Sequence of chain 1.C:
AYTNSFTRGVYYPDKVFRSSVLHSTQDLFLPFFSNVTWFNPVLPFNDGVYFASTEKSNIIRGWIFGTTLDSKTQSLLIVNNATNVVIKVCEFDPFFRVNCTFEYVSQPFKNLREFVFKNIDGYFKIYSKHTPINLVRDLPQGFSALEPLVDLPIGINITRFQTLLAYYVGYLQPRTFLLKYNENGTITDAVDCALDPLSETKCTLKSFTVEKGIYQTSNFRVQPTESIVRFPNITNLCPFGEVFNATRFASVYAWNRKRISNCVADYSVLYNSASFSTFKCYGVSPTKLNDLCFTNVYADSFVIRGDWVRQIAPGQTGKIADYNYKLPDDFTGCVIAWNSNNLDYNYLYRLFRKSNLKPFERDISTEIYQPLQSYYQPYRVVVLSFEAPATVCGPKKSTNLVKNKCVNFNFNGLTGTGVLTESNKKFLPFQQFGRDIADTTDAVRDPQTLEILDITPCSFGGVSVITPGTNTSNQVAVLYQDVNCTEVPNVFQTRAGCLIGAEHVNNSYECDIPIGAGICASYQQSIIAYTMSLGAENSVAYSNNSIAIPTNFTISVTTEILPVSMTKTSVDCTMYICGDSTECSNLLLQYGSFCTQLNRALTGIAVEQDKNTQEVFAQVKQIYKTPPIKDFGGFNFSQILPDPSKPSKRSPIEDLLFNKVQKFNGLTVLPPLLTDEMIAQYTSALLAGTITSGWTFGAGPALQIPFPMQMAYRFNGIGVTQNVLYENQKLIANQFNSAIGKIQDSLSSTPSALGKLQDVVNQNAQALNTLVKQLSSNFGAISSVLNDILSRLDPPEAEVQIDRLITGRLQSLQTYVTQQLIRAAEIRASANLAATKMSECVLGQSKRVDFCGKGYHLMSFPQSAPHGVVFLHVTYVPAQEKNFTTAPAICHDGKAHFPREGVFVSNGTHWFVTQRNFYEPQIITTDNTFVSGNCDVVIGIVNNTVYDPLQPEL

Sequence of chain 1.B:
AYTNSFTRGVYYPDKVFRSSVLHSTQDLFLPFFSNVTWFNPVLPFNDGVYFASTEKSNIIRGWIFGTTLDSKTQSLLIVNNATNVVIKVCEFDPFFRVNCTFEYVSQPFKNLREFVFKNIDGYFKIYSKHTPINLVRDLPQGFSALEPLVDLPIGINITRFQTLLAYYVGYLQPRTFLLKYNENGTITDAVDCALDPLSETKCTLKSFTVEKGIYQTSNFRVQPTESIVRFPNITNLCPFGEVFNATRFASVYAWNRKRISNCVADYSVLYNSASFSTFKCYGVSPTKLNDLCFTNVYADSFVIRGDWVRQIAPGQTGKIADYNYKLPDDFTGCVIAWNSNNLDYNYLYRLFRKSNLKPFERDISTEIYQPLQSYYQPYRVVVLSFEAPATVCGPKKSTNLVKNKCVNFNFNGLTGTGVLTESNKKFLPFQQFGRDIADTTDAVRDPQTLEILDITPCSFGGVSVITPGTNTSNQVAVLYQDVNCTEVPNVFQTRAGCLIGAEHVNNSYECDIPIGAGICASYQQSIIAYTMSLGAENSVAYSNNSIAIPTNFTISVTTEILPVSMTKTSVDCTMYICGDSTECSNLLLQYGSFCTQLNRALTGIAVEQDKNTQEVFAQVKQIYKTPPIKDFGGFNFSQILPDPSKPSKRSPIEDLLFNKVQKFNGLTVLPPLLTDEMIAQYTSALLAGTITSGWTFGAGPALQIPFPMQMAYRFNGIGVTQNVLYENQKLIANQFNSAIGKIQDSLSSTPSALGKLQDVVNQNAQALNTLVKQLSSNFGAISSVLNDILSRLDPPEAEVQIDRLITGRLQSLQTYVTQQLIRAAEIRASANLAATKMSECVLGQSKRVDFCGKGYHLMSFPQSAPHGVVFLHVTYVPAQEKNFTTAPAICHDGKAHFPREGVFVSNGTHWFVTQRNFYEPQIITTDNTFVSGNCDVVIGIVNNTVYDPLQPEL

A small-molecule ligand and the protein it binds are described below.
Small molecule (SMILES): CC(=O)N[C@@H]1[C@@H](O)[C@H](O)[C@@H](CO)O[C@H]1O

Binding-site contacts:
Ligand atom C2 contacts residue ASN282 of chain 1.C at 2.5 Å.
Ligand atom O5 contacts residue ASN282 of chain 1.C at 2.5 Å (h-bond).
Ligand atom C4 contacts residue ASN282 of chain 1.C at 4.3 Å.
Ligand atom N2 contacts residue ASN282 of chain 1.C at 2.9 Å (h-bond).
Ligand atom C1 contacts residue ASN282 of chain 1.C at 1.5 Å.
Ligand atom C5 contacts residue ASN282 of chain 1.C at 3.8 Å.
Ligand atom C7 contacts residue ASN282 of chain 1.C at 3.8 Å.
Ligand atom O7 contacts residue ASN282 of chain 1.C at 3.8 Å.
Ligand atom C7 contacts residue LYS558 of chain 1.B at 4.3 Å.
Ligand atom C3 contacts residue ASN282 of chain 1.C at 3.9 Å.
Ligand atom O7 contacts residue LYS558 of chain 1.B at 3.6 Å.
Ligand atom C8 contacts residue LYS558 of chain 1.B at 4.1 Å.